Binding-site contacts:
Ligand atom O2 contacts residue GLU259 of chain 2.B at 3.8 Å.
Ligand atom O6 contacts residue LEU170 of chain 2.B at 3.2 Å.
Ligand atom C2 contacts residue PHE258 of chain 2.B at 3.5 Å (hydrophobic).
Ligand atom N9 contacts residue PHE258 of chain 2.B at 3.7 Å.
Ligand atom C6 contacts residue LEU170 of chain 2.B at 4.2 Å (hydrophobic).
Ligand atom N7 contacts residue PHE258 of chain 2.B at 3.7 Å.
Ligand atom C5 contacts residue PHE258 of chain 2.B at 3.5 Å (hydrophobic).
Ligand atom N1 contacts residue PHE258 of chain 2.B at 3.5 Å.
Ligand atom N8 contacts residue ASP58 of chain 1.B at 3.3 Å (salt-bridge).
Ligand atom O6 contacts residue PHE258 of chain 2.B at 3.7 Å.
Ligand atom N9 contacts residue LYS61 of chain 1.B at 4.1 Å.
Ligand atom O6 contacts residue ASP58 of chain 1.B at 4.1 Å.
Ligand atom N8 contacts residue LYS61 of chain 1.B at 3.0 Å (salt-bridge).
Ligand atom C6 contacts residue PHE258 of chain 2.B at 3.5 Å (hydrophobic).
Ligand atom O2 contacts residue PHE258 of chain 2.B at 3.5 Å.
Ligand atom C5 contacts residue ASP58 of chain 1.B at 3.8 Å.
Ligand atom N8 contacts residue PHE258 of chain 2.B at 4.0 Å.
Ligand atom N3 contacts residue PHE258 of chain 2.B at 3.5 Å.
Ligand atom C6 contacts residue ASP58 of chain 1.B at 4.4 Å.
Ligand atom N7 contacts residue LYS61 of chain 1.B at 3.4 Å (salt-bridge).
Ligand atom N7 contacts residue ASP58 of chain 1.B at 2.6 Å (salt-bridge).
Ligand atom C4 contacts residue PHE258 of chain 2.B at 3.5 Å (hydrophobic).

Sequence of chain 1.B:
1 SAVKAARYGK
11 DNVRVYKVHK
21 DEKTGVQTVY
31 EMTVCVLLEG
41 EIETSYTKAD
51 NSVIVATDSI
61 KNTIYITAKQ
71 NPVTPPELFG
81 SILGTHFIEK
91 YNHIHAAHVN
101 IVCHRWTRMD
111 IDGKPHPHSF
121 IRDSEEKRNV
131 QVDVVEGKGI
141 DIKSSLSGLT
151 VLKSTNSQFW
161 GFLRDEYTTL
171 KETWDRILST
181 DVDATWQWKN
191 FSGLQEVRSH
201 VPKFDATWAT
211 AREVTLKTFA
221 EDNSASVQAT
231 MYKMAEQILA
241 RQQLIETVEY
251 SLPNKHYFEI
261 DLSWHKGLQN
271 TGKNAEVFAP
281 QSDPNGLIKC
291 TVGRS

A protein and the small-molecule ligand that binds it are described below.
Small molecule (SMILES): O=c1[nH]c(=O)c2nn[nH]c2[nH]1

Sequence of chain 2.B:
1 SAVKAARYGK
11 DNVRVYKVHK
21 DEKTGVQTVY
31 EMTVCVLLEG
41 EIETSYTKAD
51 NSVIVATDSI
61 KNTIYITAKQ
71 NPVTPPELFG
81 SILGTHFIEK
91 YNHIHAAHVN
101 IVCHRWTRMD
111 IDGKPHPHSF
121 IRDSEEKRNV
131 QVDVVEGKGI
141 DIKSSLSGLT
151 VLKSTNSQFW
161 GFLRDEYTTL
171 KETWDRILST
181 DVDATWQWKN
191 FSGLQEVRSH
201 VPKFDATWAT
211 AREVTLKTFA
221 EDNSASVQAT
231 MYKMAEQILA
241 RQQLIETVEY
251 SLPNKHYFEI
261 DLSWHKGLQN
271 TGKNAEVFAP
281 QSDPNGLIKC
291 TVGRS